The protein below binds the small molecule below.
Small molecule (SMILES): C[C@H](CCC(=O)O)[C@H]1CC[C@H]2[C@@H]3[C@H](O)C[C@@H]4C[C@H](O)CC[C@]4(C)[C@H]3C[C@H](O)[C@]12C

Binding-site contacts:
Ligand atom C7 contacts residue ASN31 of chain 1.L at 4.0 Å.
Ligand atom O7 contacts residue TYR27 of chain 1.L at 3.6 Å.
Ligand atom C11 contacts residue ILE69 of chain 1.IA at 3.2 Å (hydrophobic).
Ligand atom O12 contacts residue HIS74 of chain 1.IA at 3.3 Å.
Ligand atom C16 contacts residue TYR27 of chain 1.L at 3.4 Å (hydrophobic).
Ligand atom O3 contacts residue TYR35 of chain 1.L at 3.3 Å.
Ligand atom C19 contacts residue ARG66 of chain 1.IA at 3.6 Å.
Ligand atom C11 contacts residue HIS74 of chain 1.IA at 4.4 Å.
Ligand atom C6 contacts residue ARG66 of chain 1.IA at 4.3 Å.
Ligand atom C18 contacts residue ILE69 of chain 1.IA at 4.1 Å (hydrophobic).
Ligand atom C12 contacts residue HIS74 of chain 1.IA at 4.1 Å.
Ligand atom C6 contacts residue ASN31 of chain 1.L at 2.9 Å.
Ligand atom C5 contacts residue ARG66 of chain 1.IA at 3.6 Å.
Ligand atom C5 contacts residue ASN31 of chain 1.L at 3.5 Å.
Ligand atom C4 contacts residue ASN31 of chain 1.L at 3.2 Å.
Ligand atom O7 contacts residue TYR35 of chain 1.L at 3.6 Å.
Ligand atom C12 contacts residue ILE69 of chain 1.IA at 3.8 Å (hydrophobic).
Ligand atom O12 contacts residue TYR35 of chain 1.L at 4.3 Å.
Ligand atom C3 contacts residue ARG66 of chain 1.IA at 4.4 Å.
Ligand atom C15 contacts residue TYR27 of chain 1.L at 3.1 Å (hydrophobic).
Ligand atom C1 contacts residue PHE70 of chain 1.IA at 3.2 Å (hydrophobic).
Ligand atom C3 contacts residue ASN31 of chain 1.L at 4.0 Å.
Ligand atom C7 contacts residue LYS28 of chain 1.L at 4.2 Å.
Ligand atom C2 contacts residue PHE70 of chain 1.IA at 3.2 Å (hydrophobic).
Ligand atom C14 contacts residue TYR27 of chain 1.L at 3.8 Å (hydrophobic).
Ligand atom C7 contacts residue TYR27 of chain 1.L at 4.3 Å (hydrophobic).
Ligand atom O3 contacts residue LEU34 of chain 1.L at 4.0 Å.
Ligand atom O25 contacts residue SER41 of chain 1.IA at 4.2 Å.
Ligand atom O26 contacts residue GLU44 of chain 1.IA at 2.6 Å (salt-bridge).
Ligand atom O3 contacts residue ASN31 of chain 1.L at 3.7 Å.
Ligand atom C1 contacts residue TYR35 of chain 1.L at 3.9 Å (hydrophobic).
Ligand atom C15 contacts residue LYS28 of chain 1.L at 4.0 Å.
Ligand atom C3 contacts residue TYR35 of chain 1.L at 4.5 Å (hydrophobic).
Ligand atom C19 contacts residue ILE69 of chain 1.IA at 3.8 Å (hydrophobic).
Ligand atom C23 contacts residue GLU44 of chain 1.IA at 4.0 Å.
Ligand atom O25 contacts residue GLU44 of chain 1.IA at 2.7 Å (salt-bridge).
Ligand atom C24 contacts residue GLU44 of chain 1.IA at 2.8 Å.
Ligand atom C4 contacts residue ARG66 of chain 1.IA at 3.0 Å.

Sequence of chain 1.L:
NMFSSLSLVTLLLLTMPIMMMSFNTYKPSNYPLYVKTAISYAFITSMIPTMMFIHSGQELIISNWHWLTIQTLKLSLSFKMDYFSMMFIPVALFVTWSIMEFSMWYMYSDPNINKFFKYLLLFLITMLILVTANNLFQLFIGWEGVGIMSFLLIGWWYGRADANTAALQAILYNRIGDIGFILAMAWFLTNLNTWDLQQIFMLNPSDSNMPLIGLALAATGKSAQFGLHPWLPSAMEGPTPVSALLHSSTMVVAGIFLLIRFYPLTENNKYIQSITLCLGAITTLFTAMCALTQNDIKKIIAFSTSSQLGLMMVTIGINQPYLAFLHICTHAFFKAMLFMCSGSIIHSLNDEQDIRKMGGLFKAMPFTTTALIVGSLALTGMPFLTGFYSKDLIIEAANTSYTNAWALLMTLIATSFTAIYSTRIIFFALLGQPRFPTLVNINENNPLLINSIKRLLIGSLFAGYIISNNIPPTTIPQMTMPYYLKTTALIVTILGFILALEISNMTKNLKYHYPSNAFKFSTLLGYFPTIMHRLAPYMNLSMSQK

Sequence of chain 1.IA:
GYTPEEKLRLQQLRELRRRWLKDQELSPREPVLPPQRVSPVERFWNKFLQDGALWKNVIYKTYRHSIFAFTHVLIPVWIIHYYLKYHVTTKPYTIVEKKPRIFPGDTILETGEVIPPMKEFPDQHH